A small-molecule ligand and the protein it binds are described below.
Small molecule (SMILES): Nc1nc(=O)c2ncn([C@@H]3O[C@H](COP(=O)=O)[C@@H](O[P](=O)(O)OC[C@H]4O[C@@H](n5cnc6c(=O)nc(N)[nH]c65)[C@H](O)[C@@H]4O[P](=O)(O)OC[C@H]4O[C@@H](n5cnc6c(N)ncnc65)[C@H](O)[C@@H]4O)[C@H]3O)c2[nH]1

Sequence of chain 1.E:
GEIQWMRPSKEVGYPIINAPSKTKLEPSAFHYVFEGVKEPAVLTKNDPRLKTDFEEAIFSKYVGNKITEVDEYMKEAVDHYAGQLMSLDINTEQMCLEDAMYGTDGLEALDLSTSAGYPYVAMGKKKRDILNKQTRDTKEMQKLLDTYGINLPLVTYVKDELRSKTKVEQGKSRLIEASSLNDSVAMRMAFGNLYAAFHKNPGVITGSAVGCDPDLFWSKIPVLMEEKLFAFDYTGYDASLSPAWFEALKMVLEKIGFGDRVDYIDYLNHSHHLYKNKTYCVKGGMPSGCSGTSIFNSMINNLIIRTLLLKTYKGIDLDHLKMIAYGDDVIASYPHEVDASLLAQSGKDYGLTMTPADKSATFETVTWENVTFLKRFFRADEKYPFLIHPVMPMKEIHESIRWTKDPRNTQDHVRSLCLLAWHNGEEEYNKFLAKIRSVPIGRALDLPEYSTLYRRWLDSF

Binding-site contacts:
Ligand atom O4' contacts residue ILE16 of chain 1.E at 3.9 Å.
Ligand atom O4' contacts residue ILE17 of chain 1.E at 3.9 Å.
Ligand atom O2' contacts residue ALA122 of chain 1.E at 4.3 Å.
Ligand atom C3' contacts residue ILE16 of chain 1.E at 4.4 Å (hydrophobic).
Ligand atom C5' contacts residue ASN18 of chain 1.E at 4.2 Å.
Ligand atom C4 contacts residue ASN18 of chain 1.E at 4.3 Å.
Ligand atom O3' contacts residue GLY124 of chain 1.E at 3.7 Å.
Ligand atom C5' contacts residue VAL121 of chain 1.E at 4.5 Å (hydrophobic).
Ligand atom O2' contacts residue GLY124 of chain 1.E at 3.0 Å.
Ligand atom C2' contacts residue GLY124 of chain 1.E at 4.1 Å.
Ligand atom C5' contacts residue ILE16 of chain 1.E at 3.4 Å (hydrophobic).
Ligand atom C8 contacts residue ASN18 of chain 1.E at 4.2 Å.
Ligand atom C4' contacts residue ILE17 of chain 1.E at 4.2 Å (hydrophobic).
Ligand atom C4' contacts residue ASN18 of chain 1.E at 4.0 Å.
Ligand atom C3' contacts residue GLY124 of chain 1.E at 4.1 Å.
Ligand atom OP1 contacts residue ALA122 of chain 1.E at 4.3 Å.
Ligand atom C5' contacts residue GLY124 of chain 1.E at 4.5 Å.
Ligand atom O3' contacts residue MET123 of chain 1.E at 4.2 Å.
Ligand atom O4' contacts residue VAL121 of chain 1.E at 4.2 Å.
Ligand atom O2' contacts residue VAL121 of chain 1.E at 3.6 Å (h-bond).
Ligand atom C4' contacts residue ALA122 of chain 1.E at 4.3 Å (hydrophobic).
Ligand atom C4' contacts residue VAL121 of chain 1.E at 4.3 Å (hydrophobic).
Ligand atom C4' contacts residue ILE16 of chain 1.E at 3.2 Å (hydrophobic).
Ligand atom C4' contacts residue GLY124 of chain 1.E at 3.8 Å.
Ligand atom O4' contacts residue GLY124 of chain 1.E at 4.5 Å.
Ligand atom C5' contacts residue ALA122 of chain 1.E at 3.6 Å (hydrophobic).
Ligand atom N9 contacts residue ASN18 of chain 1.E at 3.9 Å.
Ligand atom O4' contacts residue ASN18 of chain 1.E at 3.1 Å (h-bond).
Ligand atom C1' contacts residue ASN18 of chain 1.E at 4.1 Å.